Sequence of chain 1.A:
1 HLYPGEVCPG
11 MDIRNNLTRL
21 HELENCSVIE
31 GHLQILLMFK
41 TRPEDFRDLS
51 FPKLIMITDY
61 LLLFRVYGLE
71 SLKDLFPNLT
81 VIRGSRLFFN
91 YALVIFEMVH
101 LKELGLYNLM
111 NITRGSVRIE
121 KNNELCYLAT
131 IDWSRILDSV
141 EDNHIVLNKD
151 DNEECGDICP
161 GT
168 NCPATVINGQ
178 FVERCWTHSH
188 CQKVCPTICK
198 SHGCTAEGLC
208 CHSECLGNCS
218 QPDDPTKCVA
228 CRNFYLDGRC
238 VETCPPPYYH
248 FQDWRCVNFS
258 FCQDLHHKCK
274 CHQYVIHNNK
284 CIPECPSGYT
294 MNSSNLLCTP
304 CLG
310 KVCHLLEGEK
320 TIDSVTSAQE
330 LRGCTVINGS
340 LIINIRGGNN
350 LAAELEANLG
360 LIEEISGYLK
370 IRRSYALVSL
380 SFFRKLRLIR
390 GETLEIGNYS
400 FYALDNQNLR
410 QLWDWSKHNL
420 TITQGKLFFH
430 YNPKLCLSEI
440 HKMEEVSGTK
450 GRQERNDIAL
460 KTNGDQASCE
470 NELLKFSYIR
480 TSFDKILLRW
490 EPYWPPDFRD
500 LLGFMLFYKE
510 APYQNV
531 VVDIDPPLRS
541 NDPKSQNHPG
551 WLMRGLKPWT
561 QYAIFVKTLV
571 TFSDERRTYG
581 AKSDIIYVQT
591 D

Sequence of chain 1.G:
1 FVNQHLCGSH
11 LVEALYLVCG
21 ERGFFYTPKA

Binding-site contacts:
Ligand atom C4 contacts residue ASN16 of chain 1.A at 4.3 Å.
Ligand atom C7 contacts residue ASN16 of chain 1.A at 3.2 Å.
Ligand atom C2 contacts residue THR18 of chain 1.A at 4.3 Å.
Ligand atom C3 contacts residue ARG22 of chain 1.G at 4.2 Å.
Ligand atom O5 contacts residue ASN16 of chain 1.A at 2.4 Å (h-bond).
Ligand atom C4 contacts residue ARG22 of chain 1.G at 3.4 Å.
Ligand atom C2 contacts residue ASN16 of chain 1.A at 2.4 Å.
Ligand atom N2 contacts residue ASN16 of chain 1.A at 2.8 Å (h-bond).
Ligand atom O6 contacts residue ARG22 of chain 1.G at 3.3 Å.
Ligand atom C5 contacts residue ARG22 of chain 1.G at 4.1 Å.
Ligand atom O6 contacts residue ASN16 of chain 1.A at 4.5 Å.
Ligand atom O3 contacts residue ARG22 of chain 1.G at 3.8 Å.
Ligand atom C8 contacts residue ASN16 of chain 1.A at 4.3 Å.
Ligand atom O7 contacts residue ASN16 of chain 1.A at 3.3 Å (h-bond).
Ligand atom O4 contacts residue ARG22 of chain 1.G at 2.8 Å (salt-bridge).
Ligand atom C6 contacts residue ARG22 of chain 1.G at 3.7 Å.
Ligand atom C1 contacts residue THR18 of chain 1.A at 3.4 Å.
Ligand atom N2 contacts residue THR18 of chain 1.A at 3.8 Å.
Ligand atom C3 contacts residue ASN16 of chain 1.A at 3.8 Å.
Ligand atom C5 contacts residue ASN16 of chain 1.A at 3.7 Å.
Ligand atom O5 contacts residue THR18 of chain 1.A at 3.9 Å.
Ligand atom C5 contacts residue THR18 of chain 1.A at 4.3 Å.
Ligand atom C1 contacts residue ASN16 of chain 1.A at 1.4 Å.

This small molecule binds to this protein.
Small molecule (SMILES): CC(=O)N[C@@H]1[C@@H](O)[C@H](O)[C@@H](CO)O[C@H]1O